Sequence of chain 1.A:
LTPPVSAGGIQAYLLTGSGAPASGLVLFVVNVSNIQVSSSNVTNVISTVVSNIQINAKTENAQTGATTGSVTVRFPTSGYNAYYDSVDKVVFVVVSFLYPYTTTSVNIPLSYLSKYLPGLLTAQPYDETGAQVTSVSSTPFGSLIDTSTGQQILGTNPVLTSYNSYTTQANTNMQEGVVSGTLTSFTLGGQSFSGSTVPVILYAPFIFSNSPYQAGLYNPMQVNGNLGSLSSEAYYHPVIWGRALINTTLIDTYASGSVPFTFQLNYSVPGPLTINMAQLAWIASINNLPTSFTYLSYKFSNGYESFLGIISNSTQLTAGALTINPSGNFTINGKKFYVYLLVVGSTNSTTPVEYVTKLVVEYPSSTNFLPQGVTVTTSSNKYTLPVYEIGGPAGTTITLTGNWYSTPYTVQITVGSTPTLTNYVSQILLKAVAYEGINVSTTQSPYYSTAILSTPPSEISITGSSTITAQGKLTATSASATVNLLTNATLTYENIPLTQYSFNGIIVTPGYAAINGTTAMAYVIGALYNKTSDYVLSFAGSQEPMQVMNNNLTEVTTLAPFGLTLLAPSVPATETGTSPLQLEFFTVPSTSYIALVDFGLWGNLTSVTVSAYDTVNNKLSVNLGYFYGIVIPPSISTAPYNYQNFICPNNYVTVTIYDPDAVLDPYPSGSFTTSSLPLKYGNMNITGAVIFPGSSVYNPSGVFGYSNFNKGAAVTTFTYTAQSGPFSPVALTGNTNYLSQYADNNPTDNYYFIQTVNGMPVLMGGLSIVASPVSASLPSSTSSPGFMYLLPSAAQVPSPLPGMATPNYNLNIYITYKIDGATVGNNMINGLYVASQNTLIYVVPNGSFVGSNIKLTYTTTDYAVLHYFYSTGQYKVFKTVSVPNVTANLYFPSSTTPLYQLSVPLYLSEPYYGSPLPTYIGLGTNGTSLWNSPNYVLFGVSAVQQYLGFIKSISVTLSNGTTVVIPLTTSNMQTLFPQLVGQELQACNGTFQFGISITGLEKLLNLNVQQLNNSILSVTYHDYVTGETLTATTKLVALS

Binding-site contacts:
Ligand atom C5 contacts residue ASN914 of chain 1.A at 3.6 Å.
Ligand atom O3 contacts residue THR1055 of chain 1.A at 4.5 Å.
Ligand atom C3 contacts residue ASN914 of chain 1.A at 3.8 Å.
Ligand atom C2 contacts residue GLU1057 of chain 1.A at 4.1 Å.
Ligand atom C7 contacts residue GLU1057 of chain 1.A at 3.8 Å.
Ligand atom N2 contacts residue THR1055 of chain 1.A at 3.2 Å (h-bond).
Ligand atom C7 contacts residue VAL879 of chain 1.A at 4.0 Å (hydrophobic).
Ligand atom C1 contacts residue GLU1057 of chain 1.A at 4.3 Å.
Ligand atom O7 contacts residue VAL879 of chain 1.A at 3.8 Å.
Ligand atom C4 contacts residue ASN914 of chain 1.A at 4.3 Å.
Ligand atom C2 contacts residue ASN914 of chain 1.A at 2.5 Å.
Ligand atom N2 contacts residue ASN914 of chain 1.A at 2.9 Å (h-bond).
Ligand atom C1 contacts residue THR1055 of chain 1.A at 4.5 Å.
Ligand atom C7 contacts residue THR1055 of chain 1.A at 4.0 Å.
Ligand atom C3 contacts residue THR1055 of chain 1.A at 3.8 Å.
Ligand atom C1 contacts residue ASN914 of chain 1.A at 1.4 Å.
Ligand atom O7 contacts residue ASN914 of chain 1.A at 3.5 Å (h-bond).
Ligand atom C5 contacts residue GLU1057 of chain 1.A at 3.2 Å.
Ligand atom O5 contacts residue GLU1057 of chain 1.A at 3.9 Å.
Ligand atom O5 contacts residue ASN914 of chain 1.A at 2.3 Å (h-bond).
Ligand atom C2 contacts residue THR1055 of chain 1.A at 4.1 Å.
Ligand atom C6 contacts residue GLU1057 of chain 1.A at 3.5 Å.
Ligand atom C7 contacts residue ASN914 of chain 1.A at 3.6 Å.
Ligand atom O7 contacts residue GLU1057 of chain 1.A at 3.5 Å (salt-bridge).
Ligand atom N2 contacts residue GLU1057 of chain 1.A at 4.5 Å.
Ligand atom C8 contacts residue GLU1057 of chain 1.A at 3.8 Å.
Ligand atom C4 contacts residue GLU1057 of chain 1.A at 4.3 Å.
Ligand atom C8 contacts residue THR1055 of chain 1.A at 3.7 Å.
Ligand atom O7 contacts residue THR1058 of chain 1.A at 4.5 Å.
Ligand atom C8 contacts residue VAL879 of chain 1.A at 4.3 Å (hydrophobic).
Ligand atom O4 contacts residue GLU1057 of chain 1.A at 3.8 Å.

The protein below binds the small molecule below.
Small molecule (SMILES): CC(=O)N[C@H]1[C@H](O[C@H]2[C@H](O)[C@@H](NC(C)=O)CO[C@@H]2CO)O[C@H](CO)[C@@H](O)[C@@H]1O